A protein and the small-molecule ligand that binds it are described below.
Small molecule (SMILES): Oc1cccc(-c2ccccc2)c1O

Sequence of chain 5.A:
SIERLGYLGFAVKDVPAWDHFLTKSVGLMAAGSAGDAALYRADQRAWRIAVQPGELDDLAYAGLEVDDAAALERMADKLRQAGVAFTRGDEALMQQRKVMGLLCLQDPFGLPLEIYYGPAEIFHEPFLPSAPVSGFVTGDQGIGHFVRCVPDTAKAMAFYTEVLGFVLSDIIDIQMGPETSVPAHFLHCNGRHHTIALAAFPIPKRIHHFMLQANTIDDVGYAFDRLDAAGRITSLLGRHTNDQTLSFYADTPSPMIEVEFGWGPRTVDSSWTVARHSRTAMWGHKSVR

Binding-site contacts:
Ligand atom OK1 contacts residue HIS145 of chain 5.A at 3.5 Å.
Ligand atom CK7 contacts residue TYR249 of chain 5.A at 3.8 Å (hydrophobic).
Ligand atom OK2 contacts residue FE1 of chain 5.B at 1.9 Å.
Ligand atom CK3 contacts residue FE1 of chain 5.B at 3.0 Å.
Ligand atom CK4 contacts residue HIS240 of chain 5.A at 3.3 Å.
Ligand atom CK9 contacts residue PHE201 of chain 5.A at 3.7 Å (hydrophobic).
Ligand atom CKA contacts residue HIS208 of chain 5.A at 3.6 Å.
Ligand atom CK8 contacts residue HIS209 of chain 5.A at 4.0 Å.
Ligand atom CK2 contacts residue PHE186 of chain 5.A at 3.9 Å (hydrophobic).
Ligand atom CK5 contacts residue HIS240 of chain 5.A at 3.4 Å.
Ligand atom CKA contacts residue PHE201 of chain 5.A at 3.9 Å (hydrophobic).
Ligand atom CK1 contacts residue ILE172 of chain 5.A at 3.9 Å (hydrophobic).
Ligand atom OK1 contacts residue HIS194 of chain 5.A at 3.2 Å (h-bond).
Ligand atom CK3 contacts residue HIS240 of chain 5.A at 3.5 Å.
Ligand atom CK3 contacts residue TYR249 of chain 5.A at 3.3 Å (hydrophobic).
Ligand atom CK2 contacts residue TYR249 of chain 5.A at 3.7 Å (hydrophobic).
Ligand atom OK1 contacts residue ASP243 of chain 5.A at 3.3 Å (salt-bridge).
Ligand atom CK6 contacts residue PHE186 of chain 5.A at 3.5 Å (hydrophobic).
Ligand atom CK2 contacts residue HIS240 of chain 5.A at 3.7 Å.
Ligand atom OK2 contacts residue HIS240 of chain 5.A at 4.0 Å.
Ligand atom CK8 contacts residue VAL147 of chain 5.A at 3.8 Å (hydrophobic).
Ligand atom CK1 contacts residue HIS240 of chain 5.A at 3.8 Å.
Ligand atom CKC contacts residue THR280 of chain 5.A at 3.9 Å.
Ligand atom CK6 contacts residue ILE172 of chain 5.A at 3.5 Å (hydrophobic).
Ligand atom CK6 contacts residue HIS240 of chain 5.A at 3.5 Å.
Ligand atom CK1 contacts residue THR280 of chain 5.A at 3.8 Å.
Ligand atom CK5 contacts residue ASN242 of chain 5.A at 3.2 Å.
Ligand atom OK1 contacts residue GLU260 of chain 5.A at 3.6 Å (salt-bridge).
Ligand atom CK5 contacts residue HIS194 of chain 5.A at 3.8 Å.
Ligand atom OK2 contacts residue HIS209 of chain 5.A at 3.0 Å.
Ligand atom CK1 contacts residue PHE186 of chain 5.A at 3.3 Å (hydrophobic).
Ligand atom CKC contacts residue TYR249 of chain 5.A at 3.5 Å (hydrophobic).
Ligand atom CK5 contacts residue PHE186 of chain 5.A at 3.8 Å (hydrophobic).
Ligand atom OK1 contacts residue FE1 of chain 5.B at 2.8 Å.
Ligand atom OK2 contacts residue GLU260 of chain 5.A at 3.3 Å (salt-bridge).
Ligand atom CK6 contacts residue ASN242 of chain 5.A at 3.2 Å.
Ligand atom OK2 contacts residue TYR249 of chain 5.A at 2.8 Å (h-bond).
Ligand atom OK1 contacts residue HIS240 of chain 5.A at 3.4 Å (h-bond).
Ligand atom CK4 contacts residue FE1 of chain 5.B at 3.3 Å.
Ligand atom CK4 contacts residue HIS194 of chain 5.A at 3.6 Å.